Sequence of chain 1.B:
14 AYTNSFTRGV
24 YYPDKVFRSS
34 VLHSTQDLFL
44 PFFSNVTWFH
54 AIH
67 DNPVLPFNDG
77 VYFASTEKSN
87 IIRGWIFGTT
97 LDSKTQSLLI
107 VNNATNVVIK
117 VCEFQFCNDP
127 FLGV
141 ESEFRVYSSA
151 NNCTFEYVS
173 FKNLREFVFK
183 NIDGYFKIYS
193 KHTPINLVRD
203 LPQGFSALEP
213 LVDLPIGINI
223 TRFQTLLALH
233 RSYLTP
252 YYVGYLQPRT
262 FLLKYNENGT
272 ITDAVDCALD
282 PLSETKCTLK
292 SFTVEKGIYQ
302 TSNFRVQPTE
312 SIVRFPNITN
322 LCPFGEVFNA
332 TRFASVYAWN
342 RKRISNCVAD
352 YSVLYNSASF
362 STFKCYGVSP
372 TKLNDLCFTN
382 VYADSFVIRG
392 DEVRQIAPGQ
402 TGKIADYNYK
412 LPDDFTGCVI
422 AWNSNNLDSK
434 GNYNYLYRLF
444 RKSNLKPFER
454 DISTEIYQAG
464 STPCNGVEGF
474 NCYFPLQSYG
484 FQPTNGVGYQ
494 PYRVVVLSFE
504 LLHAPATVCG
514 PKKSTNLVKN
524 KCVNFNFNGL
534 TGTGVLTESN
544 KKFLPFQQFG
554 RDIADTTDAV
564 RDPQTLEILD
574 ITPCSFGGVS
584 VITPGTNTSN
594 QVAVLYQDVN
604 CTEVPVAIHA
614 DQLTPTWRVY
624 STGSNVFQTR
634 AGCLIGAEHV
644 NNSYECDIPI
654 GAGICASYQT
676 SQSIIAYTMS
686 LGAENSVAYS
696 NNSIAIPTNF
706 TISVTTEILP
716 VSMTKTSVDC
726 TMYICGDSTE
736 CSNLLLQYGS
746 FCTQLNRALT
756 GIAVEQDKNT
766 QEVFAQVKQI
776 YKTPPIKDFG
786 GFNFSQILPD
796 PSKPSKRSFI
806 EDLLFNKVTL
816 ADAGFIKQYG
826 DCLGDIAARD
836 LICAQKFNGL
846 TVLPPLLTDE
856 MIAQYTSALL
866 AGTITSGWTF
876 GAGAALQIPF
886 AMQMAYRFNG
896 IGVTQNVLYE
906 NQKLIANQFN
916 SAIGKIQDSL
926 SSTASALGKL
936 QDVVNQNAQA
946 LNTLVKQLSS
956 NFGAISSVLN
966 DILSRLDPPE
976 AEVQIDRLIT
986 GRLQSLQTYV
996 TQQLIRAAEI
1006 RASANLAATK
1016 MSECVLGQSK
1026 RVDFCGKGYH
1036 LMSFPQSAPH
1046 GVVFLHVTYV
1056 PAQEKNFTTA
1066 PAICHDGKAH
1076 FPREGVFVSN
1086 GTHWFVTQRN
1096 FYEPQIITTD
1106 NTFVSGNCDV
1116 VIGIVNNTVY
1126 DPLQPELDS

A small-molecule ligand and the protein it binds are described below.
Small molecule (SMILES): CC(=O)N[C@@H]1[C@@H](O)[C@H](O)[C@@H](CO)O[C@H]1O

Binding-site contacts:
Ligand atom O7 contacts residue ASN318 of chain 1.B at 4.3 Å.
Ligand atom O6 contacts residue ASN318 of chain 1.B at 4.3 Å.
Ligand atom O5 contacts residue GLN567 of chain 1.B at 4.0 Å.
Ligand atom C2 contacts residue ASN318 of chain 1.B at 2.4 Å.
Ligand atom C4 contacts residue ASN318 of chain 1.B at 4.3 Å.
Ligand atom C4 contacts residue GLN567 of chain 1.B at 4.2 Å.
Ligand atom C5 contacts residue ASN318 of chain 1.B at 3.7 Å.
Ligand atom C8 contacts residue ASN318 of chain 1.B at 3.8 Å.
Ligand atom C1 contacts residue ASN318 of chain 1.B at 1.4 Å.
Ligand atom N2 contacts residue ASN318 of chain 1.B at 2.8 Å (h-bond).
Ligand atom O5 contacts residue ASN318 of chain 1.B at 2.5 Å (h-bond).
Ligand atom C1 contacts residue GLN567 of chain 1.B at 4.5 Å.
Ligand atom C6 contacts residue GLN567 of chain 1.B at 3.3 Å.
Ligand atom C8 contacts residue GLN567 of chain 1.B at 3.9 Å.
Ligand atom O6 contacts residue GLN567 of chain 1.B at 4.1 Å.
Ligand atom C7 contacts residue ASN318 of chain 1.B at 3.4 Å.
Ligand atom C5 contacts residue GLN567 of chain 1.B at 4.1 Å.
Ligand atom C3 contacts residue ASN318 of chain 1.B at 3.8 Å.